Binding-site contacts:
Ligand atom C5 contacts residue ASN279 of chain 1.A at 3.7 Å.
Ligand atom C6 contacts residue ASN292 of chain 1.A at 4.0 Å.
Ligand atom N2 contacts residue ASN279 of chain 1.A at 3.0 Å (h-bond).
Ligand atom C2 contacts residue VAL291 of chain 1.A at 3.9 Å (hydrophobic).
Ligand atom C4 contacts residue ASN279 of chain 1.A at 4.3 Å.
Ligand atom C2 contacts residue ASN279 of chain 1.A at 2.5 Å.
Ligand atom C3 contacts residue ASN279 of chain 1.A at 3.8 Å.
Ligand atom C5 contacts residue ASN292 of chain 1.A at 4.0 Å.
Ligand atom C7 contacts residue VAL291 of chain 1.A at 4.5 Å (hydrophobic).
Ligand atom N2 contacts residue VAL291 of chain 1.A at 3.5 Å (h-bond).
Ligand atom O5 contacts residue ASN292 of chain 1.A at 3.8 Å.
Ligand atom O7 contacts residue ASN279 of chain 1.A at 3.2 Å (h-bond).
Ligand atom C3 contacts residue VAL291 of chain 1.A at 4.1 Å (hydrophobic).
Ligand atom C1 contacts residue VAL291 of chain 1.A at 3.6 Å (hydrophobic).
Ligand atom C8 contacts residue GLU69 of chain 1.B at 3.5 Å.
Ligand atom C1 contacts residue ASN279 of chain 1.A at 1.4 Å.
Ligand atom C7 contacts residue ASN279 of chain 1.A at 3.3 Å.
Ligand atom C8 contacts residue SER39 of chain 1.A at 3.4 Å.
Ligand atom O5 contacts residue ASN279 of chain 1.A at 2.4 Å (h-bond).
Ligand atom C8 contacts residue VAL291 of chain 1.A at 4.3 Å (hydrophobic).
Ligand atom C1 contacts residue ASN292 of chain 1.A at 4.1 Å.
Ligand atom O7 contacts residue LYS293 of chain 1.A at 4.2 Å.

Sequence of chain 1.B:
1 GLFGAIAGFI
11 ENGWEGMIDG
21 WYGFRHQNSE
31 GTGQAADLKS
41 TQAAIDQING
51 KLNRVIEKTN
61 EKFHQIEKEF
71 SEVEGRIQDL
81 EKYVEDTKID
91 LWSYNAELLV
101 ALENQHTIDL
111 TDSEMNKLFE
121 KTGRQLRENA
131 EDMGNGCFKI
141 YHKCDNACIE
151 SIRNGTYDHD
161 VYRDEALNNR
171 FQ

Sequence of chain 1.A:
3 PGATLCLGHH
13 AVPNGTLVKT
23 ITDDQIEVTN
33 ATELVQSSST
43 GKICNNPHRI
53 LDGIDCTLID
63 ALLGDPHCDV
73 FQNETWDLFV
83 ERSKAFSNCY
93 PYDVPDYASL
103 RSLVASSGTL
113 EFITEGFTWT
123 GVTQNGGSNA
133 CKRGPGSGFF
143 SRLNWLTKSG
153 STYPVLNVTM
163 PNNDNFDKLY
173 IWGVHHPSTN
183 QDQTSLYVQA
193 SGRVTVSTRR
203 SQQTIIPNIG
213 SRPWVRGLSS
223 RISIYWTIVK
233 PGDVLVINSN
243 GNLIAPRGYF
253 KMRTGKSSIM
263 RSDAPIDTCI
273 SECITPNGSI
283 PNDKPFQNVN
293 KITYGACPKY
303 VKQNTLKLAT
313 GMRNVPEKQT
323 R

A protein and the small-molecule ligand that binds it are described below.
Small molecule (SMILES): CC(=O)N[C@H]1[C@H](O[C@H]2[C@H](O)[C@@H](NC(C)=O)CO[C@@H]2CO)O[C@H](CO)[C@@H](O)[C@@H]1O